The small molecule below binds the protein below.
Small molecule (SMILES): CC(=O)N[C@@H]1[C@@H](O)[C@H](O)[C@@H](CO)O[C@H]1O

Sequence of chain 1.A:
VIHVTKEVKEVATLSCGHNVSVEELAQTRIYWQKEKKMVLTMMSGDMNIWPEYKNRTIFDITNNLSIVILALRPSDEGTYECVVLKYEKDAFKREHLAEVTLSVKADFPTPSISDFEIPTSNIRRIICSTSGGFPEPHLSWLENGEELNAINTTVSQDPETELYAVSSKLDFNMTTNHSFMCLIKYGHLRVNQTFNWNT

Binding-site contacts:
Ligand atom O5 contacts residue ASN19 of chain 1.A at 3.1 Å (h-bond).
Ligand atom C5 contacts residue ASN19 of chain 1.A at 4.5 Å.
Ligand atom C2 contacts residue ASN19 of chain 1.A at 3.2 Å.
Ligand atom N2 contacts residue ASN19 of chain 1.A at 3.6 Å (h-bond).
Ligand atom C2 contacts residue ASN64 of chain 1.A at 4.4 Å.
Ligand atom C6 contacts residue ASN64 of chain 1.A at 3.6 Å.
Ligand atom C1 contacts residue ASN64 of chain 1.A at 4.1 Å.
Ligand atom C5 contacts residue ASN64 of chain 1.A at 4.0 Å.
Ligand atom C1 contacts residue ASN19 of chain 1.A at 2.8 Å.
Ligand atom O6 contacts residue ASN64 of chain 1.A at 4.2 Å.
Ligand atom O5 contacts residue ASN64 of chain 1.A at 3.2 Å (h-bond).
Ligand atom C4 contacts residue ASN64 of chain 1.A at 4.3 Å.